The protein below binds the small molecule below.
Small molecule (SMILES): C[C@@]1(Cc2cn([C@H]3C[C@H](O)[C@@H](CO)O3)c(=O)[nH]c2=O)CN([C@H]2C[C@H](O)[C@@H](CO)O2)C(=O)NC1=O

Sequence of chain 1.A:
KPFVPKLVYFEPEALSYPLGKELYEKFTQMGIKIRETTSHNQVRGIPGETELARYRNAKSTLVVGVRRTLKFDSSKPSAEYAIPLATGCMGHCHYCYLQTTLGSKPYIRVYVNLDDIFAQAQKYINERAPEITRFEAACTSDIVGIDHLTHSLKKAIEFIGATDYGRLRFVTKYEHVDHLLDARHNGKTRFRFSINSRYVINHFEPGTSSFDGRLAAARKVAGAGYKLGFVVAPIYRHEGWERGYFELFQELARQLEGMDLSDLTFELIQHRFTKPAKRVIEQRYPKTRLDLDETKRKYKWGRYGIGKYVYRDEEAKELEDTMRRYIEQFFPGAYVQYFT

Binding-site contacts:
Ligand atom O8 contacts residue PRO105 of chain 1.A at 3.3 Å.
Ligand atom O4 contacts residue SER106 of chain 1.A at 3.1 Å (h-bond).
Ligand atom CM contacts residue CYS167 of chain 1.A at 3.2 Å (hydrophobic).
Ligand atom CK contacts residue ILE297 of chain 1.A at 3.5 Å (hydrophobic).
Ligand atom O8 contacts residue THR368 of chain 1.A at 3.8 Å.
Ligand atom O4 contacts residue PRO105 of chain 1.A at 3.5 Å.
Ligand atom C4 contacts residue ARG300 of chain 1.A at 3.7 Å.
Ligand atom CL contacts residue SER106 of chain 1.A at 3.7 Å.
Ligand atom O6 contacts residue GLU164 of chain 1.A at 3.7 Å.
Ligand atom O5 contacts residue PRO105 of chain 1.A at 3.3 Å.
Ligand atom O4 contacts residue LYS104 of chain 1.A at 3.6 Å.
Ligand atom N1 contacts residue CYS167 of chain 1.A at 3.6 Å (h-bond).
Ligand atom C8 contacts residue TYR125 of chain 1.A at 3.4 Å (hydrophobic).
Ligand atom N2 contacts residue LYS104 of chain 1.A at 2.8 Å (salt-bridge).
Ligand atom N2 contacts residue SER103 of chain 1.A at 3.5 Å (h-bond).
Ligand atom O6 contacts residue ARG220 of chain 1.A at 2.6 Å (salt-bridge).
Ligand atom C5 contacts residue POP1 of chain 1.J at 3.2 Å.
Ligand atom OA contacts residue POP1 of chain 1.J at 3.5 Å (h-bond).
Ligand atom C1 contacts residue EEM1 of chain 1.C at 3.5 Å.
Ligand atom CG contacts residue LYS104 of chain 1.A at 3.7 Å.
Ligand atom O9 contacts residue ARG300 of chain 1.A at 3.2 Å.
Ligand atom C1 contacts residue VAL199 of chain 1.A at 3.7 Å (hydrophobic).
Ligand atom CK contacts residue TYR366 of chain 1.A at 3.8 Å (hydrophobic).
Ligand atom CB contacts residue LYS104 of chain 1.A at 3.5 Å.
Ligand atom O4 contacts residue SER103 of chain 1.A at 3.0 Å (h-bond).
Ligand atom N4 contacts residue ILE297 of chain 1.A at 3.7 Å.
Ligand atom O3 contacts residue LYS104 of chain 1.A at 3.4 Å (salt-bridge).
Ligand atom O9 contacts residue POP1 of chain 1.J at 2.7 Å (h-bond).
Ligand atom O6 contacts residue TYR366 of chain 1.A at 3.2 Å (h-bond).
Ligand atom O6 contacts residue SER106 of chain 1.A at 3.2 Å.
Ligand atom C6 contacts residue POP1 of chain 1.J at 3.3 Å.
Ligand atom C4 contacts residue POP1 of chain 1.J at 3.2 Å.
Ligand atom CG contacts residue SER103 of chain 1.A at 3.4 Å.
Ligand atom O1 contacts residue THR129 of chain 1.A at 3.5 Å.
Ligand atom N3 contacts residue ILE297 of chain 1.A at 3.7 Å.
Ligand atom CE contacts residue CYS167 of chain 1.A at 3.3 Å (hydrophobic).
Ligand atom CL contacts residue TYR366 of chain 1.A at 3.4 Å (hydrophobic).
Ligand atom N4 contacts residue TYR366 of chain 1.A at 2.8 Å (h-bond).
Ligand atom O6 contacts residue GLU295 of chain 1.A at 3.5 Å (salt-bridge).
Ligand atom C6 contacts residue PRO105 of chain 1.A at 3.8 Å (hydrophobic).